A small-molecule ligand and the protein it binds are described below.
Small molecule (SMILES): CC(C)CCC[C@@H](C)[C@H]1CC[C@H]2[C@@H]3CC=C4C[C@@H](O)CC[C@]4(C)[C@H]3CC[C@]12C

Binding-site contacts:
Ligand atom O1 contacts residue ARG638 of chain 1.A at 4.2 Å.
Ligand atom C3 contacts residue ARG638 of chain 1.A at 4.0 Å.
Ligand atom C26 contacts residue LEU631 of chain 1.A at 3.7 Å (hydrophobic).
Ligand atom C21 contacts residue ALA628 of chain 1.A at 3.8 Å (hydrophobic).
Ligand atom C1 contacts residue LYS636 of chain 1.A at 3.9 Å.
Ligand atom C21 contacts residue GLY632 of chain 1.A at 3.7 Å.
Ligand atom C2 contacts residue ARG638 of chain 1.A at 4.5 Å.
Ligand atom C11 contacts residue GLY632 of chain 1.A at 4.3 Å.
Ligand atom C26 contacts residue LEU659 of chain 1.A at 4.5 Å (hydrophobic).
Ligand atom C12 contacts residue GLY632 of chain 1.A at 4.0 Å.
Ligand atom C2 contacts residue LYS636 of chain 1.A at 3.5 Å.

Sequence of chain 1.A:
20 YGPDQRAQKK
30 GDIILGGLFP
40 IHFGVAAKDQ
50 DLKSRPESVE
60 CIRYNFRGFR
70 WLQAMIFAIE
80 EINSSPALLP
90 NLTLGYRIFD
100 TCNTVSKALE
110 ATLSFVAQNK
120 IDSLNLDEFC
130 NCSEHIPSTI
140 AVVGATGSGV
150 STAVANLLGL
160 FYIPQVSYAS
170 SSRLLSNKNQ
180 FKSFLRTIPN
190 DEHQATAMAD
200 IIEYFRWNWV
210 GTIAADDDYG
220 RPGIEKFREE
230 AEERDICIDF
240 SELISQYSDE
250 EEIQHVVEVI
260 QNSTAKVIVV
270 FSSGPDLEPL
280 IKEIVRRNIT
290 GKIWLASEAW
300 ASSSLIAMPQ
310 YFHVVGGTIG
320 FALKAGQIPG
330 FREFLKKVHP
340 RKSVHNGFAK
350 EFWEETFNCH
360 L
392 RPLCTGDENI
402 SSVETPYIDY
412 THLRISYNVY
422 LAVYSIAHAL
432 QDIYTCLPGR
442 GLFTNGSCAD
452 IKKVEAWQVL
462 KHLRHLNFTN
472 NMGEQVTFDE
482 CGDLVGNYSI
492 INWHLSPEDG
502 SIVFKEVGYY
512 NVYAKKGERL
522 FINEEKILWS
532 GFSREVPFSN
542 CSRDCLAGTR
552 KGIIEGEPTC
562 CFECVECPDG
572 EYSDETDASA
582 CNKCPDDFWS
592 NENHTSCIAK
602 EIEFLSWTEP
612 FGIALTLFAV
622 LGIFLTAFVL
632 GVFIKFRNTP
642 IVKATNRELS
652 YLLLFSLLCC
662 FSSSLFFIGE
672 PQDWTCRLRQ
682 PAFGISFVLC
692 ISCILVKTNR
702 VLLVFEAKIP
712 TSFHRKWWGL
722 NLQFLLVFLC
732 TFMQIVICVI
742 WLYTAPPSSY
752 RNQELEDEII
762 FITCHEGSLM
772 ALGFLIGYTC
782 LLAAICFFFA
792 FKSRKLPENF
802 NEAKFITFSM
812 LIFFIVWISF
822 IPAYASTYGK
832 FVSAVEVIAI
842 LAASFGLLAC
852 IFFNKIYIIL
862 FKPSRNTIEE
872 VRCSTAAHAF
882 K